Binding-site contacts:
Ligand atom O1B contacts residue THR246 of chain 1.B at 2.6 Å (h-bond).
Ligand atom PB contacts residue MG1 of chain 1.H at 3.3 Å.
Ligand atom O3A contacts residue GLY244 of chain 1.B at 2.9 Å (h-bond).
Ligand atom N3B contacts residue GLY242 of chain 1.B at 3.1 Å (h-bond).
Ligand atom O2B contacts residue ALA243 of chain 1.B at 3.2 Å (h-bond).
Ligand atom O2G contacts residue MG1 of chain 1.H at 2.1 Å.
Ligand atom N3B contacts residue MG1 of chain 1.H at 3.0 Å.
Ligand atom N1 contacts residue GLN510 of chain 1.B at 3.3 Å (h-bond).
Ligand atom O2A contacts residue THR246 of chain 1.B at 3.3 Å (h-bond).
Ligand atom N7 contacts residue PHE432 of chain 1.B at 3.4 Å.
Ligand atom O3G contacts residue PHE241 of chain 1.B at 3.5 Å.
Ligand atom O2G contacts residue GLU268 of chain 1.B at 3.4 Å (salt-bridge).
Ligand atom C5' contacts residue GLY242 of chain 1.B at 3.5 Å.
Ligand atom C6 contacts residue PHE432 of chain 1.B at 3.4 Å (hydrophobic).
Ligand atom C2 contacts residue ASN511 of chain 1.B at 3.5 Å.
Ligand atom C8 contacts residue PHE432 of chain 1.B at 3.4 Å (hydrophobic).
Ligand atom O3G contacts residue ARG357 of chain 1.E at 2.8 Å (salt-bridge).
Ligand atom N7 contacts residue VAL247 of chain 1.B at 3.3 Å.
Ligand atom PB contacts residue LYS245 of chain 1.B at 3.3 Å.
Ligand atom O1A contacts residue ARG357 of chain 1.E at 2.8 Å (salt-bridge).
Ligand atom N3B contacts residue ARG357 of chain 1.E at 3.1 Å (salt-bridge).
Ligand atom O2G contacts residue ARG269 of chain 1.B at 2.7 Å (salt-bridge).
Ligand atom O3G contacts residue ARG269 of chain 1.B at 2.7 Å (salt-bridge).
Ligand atom O1G contacts residue LYS245 of chain 1.B at 2.8 Å (salt-bridge).
Ligand atom O2B contacts residue LYS245 of chain 1.B at 2.9 Å (salt-bridge).
Ligand atom C4 contacts residue PHE432 of chain 1.B at 3.4 Å (hydrophobic).
Ligand atom N1 contacts residue PHE432 of chain 1.B at 3.5 Å.
Ligand atom O1G contacts residue PHE241 of chain 1.B at 3.5 Å.
Ligand atom O2B contacts residue GLY242 of chain 1.B at 3.4 Å (h-bond).
Ligand atom O1B contacts residue LYS245 of chain 1.B at 3.1 Å.
Ligand atom N1 contacts residue ALA512 of chain 1.B at 2.9 Å (h-bond).
Ligand atom O2B contacts residue GLY244 of chain 1.B at 3.3 Å (h-bond).
Ligand atom O2A contacts residue VAL247 of chain 1.B at 2.7 Å (h-bond).
Ligand atom O3' contacts residue ARG357 of chain 1.E at 3.3 Å.
Ligand atom O4' contacts residue PHE432 of chain 1.B at 3.1 Å.
Ligand atom N1 contacts residue ASN511 of chain 1.B at 3.4 Å.
Ligand atom O3A contacts residue LYS245 of chain 1.B at 3.1 Å (salt-bridge).
Ligand atom N6 contacts residue GLN510 of chain 1.B at 3.3 Å (h-bond).
Ligand atom O1B contacts residue MG1 of chain 1.H at 2.4 Å.
Ligand atom PG contacts residue MG1 of chain 1.H at 3.1 Å.

Sequence of chain 1.E:
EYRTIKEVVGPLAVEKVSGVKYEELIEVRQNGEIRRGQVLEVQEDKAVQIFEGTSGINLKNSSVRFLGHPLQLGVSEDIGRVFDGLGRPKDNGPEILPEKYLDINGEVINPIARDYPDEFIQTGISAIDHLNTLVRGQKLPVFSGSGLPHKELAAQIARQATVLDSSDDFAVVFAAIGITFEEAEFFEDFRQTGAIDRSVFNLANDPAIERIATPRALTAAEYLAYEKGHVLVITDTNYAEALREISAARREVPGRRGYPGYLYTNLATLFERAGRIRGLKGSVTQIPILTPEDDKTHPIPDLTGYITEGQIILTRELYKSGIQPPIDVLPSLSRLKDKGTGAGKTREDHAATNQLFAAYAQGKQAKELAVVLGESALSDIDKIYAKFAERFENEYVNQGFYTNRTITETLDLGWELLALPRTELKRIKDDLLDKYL

Sequence of chain 1.B:
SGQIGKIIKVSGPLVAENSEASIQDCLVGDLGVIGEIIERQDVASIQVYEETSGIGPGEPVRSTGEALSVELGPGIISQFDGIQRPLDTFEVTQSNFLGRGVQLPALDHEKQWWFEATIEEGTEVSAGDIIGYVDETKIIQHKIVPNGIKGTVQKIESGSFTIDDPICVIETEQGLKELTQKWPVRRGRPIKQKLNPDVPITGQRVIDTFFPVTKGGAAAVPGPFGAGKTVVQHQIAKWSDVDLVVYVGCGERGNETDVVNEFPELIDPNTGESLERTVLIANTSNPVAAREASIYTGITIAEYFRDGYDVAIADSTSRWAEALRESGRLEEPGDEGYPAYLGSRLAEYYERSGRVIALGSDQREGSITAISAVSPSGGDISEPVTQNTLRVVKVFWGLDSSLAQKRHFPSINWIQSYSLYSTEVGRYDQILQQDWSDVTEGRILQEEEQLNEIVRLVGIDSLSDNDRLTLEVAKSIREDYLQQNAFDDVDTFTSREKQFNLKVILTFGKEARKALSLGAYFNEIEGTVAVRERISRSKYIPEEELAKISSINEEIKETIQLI

This small molecule binds to this protein.
Small molecule (SMILES): Nc1ncnc2c1ncn2[C@@H]1O[C@H](CO[P](=O)(O)O[P](=O)(O)NP(=O)(O)O)[C@@H](O)[C@H]1O